This protein binds this small molecule.
Small molecule (SMILES): CC(=O)N[C@H]1[C@H](O[C@H]2[C@H](O)[C@@H](NC(C)=O)CO[C@@H]2CO)O[C@H](CO)[C@@H](O)[C@@H]1O

Binding-site contacts:
Ligand atom C2 contacts residue THR156 of chain 27.G at 4.2 Å.
Ligand atom C7 contacts residue THR156 of chain 27.G at 3.9 Å.
Ligand atom O5 contacts residue ASN154 of chain 27.G at 4.0 Å.
Ligand atom C7 contacts residue ASN154 of chain 27.G at 3.3 Å.
Ligand atom O6 contacts residue MET151 of chain 27.G at 3.4 Å.
Ligand atom N2 contacts residue THR156 of chain 27.G at 3.6 Å (h-bond).
Ligand atom C8 contacts residue THR156 of chain 27.G at 4.0 Å.
Ligand atom C6 contacts residue MET151 of chain 27.G at 4.5 Å (hydrophobic).
Ligand atom C2 contacts residue ASN154 of chain 27.G at 3.5 Å.
Ligand atom C8 contacts residue ASN154 of chain 27.G at 3.6 Å.
Ligand atom O7 contacts residue ASN154 of chain 27.G at 2.6 Å (h-bond).
Ligand atom C1 contacts residue ASN154 of chain 27.G at 3.4 Å.
Ligand atom C1 contacts residue THR156 of chain 27.G at 3.6 Å.
Ligand atom N2 contacts residue ASN154 of chain 27.G at 3.8 Å.

Sequence of chain 27.G:
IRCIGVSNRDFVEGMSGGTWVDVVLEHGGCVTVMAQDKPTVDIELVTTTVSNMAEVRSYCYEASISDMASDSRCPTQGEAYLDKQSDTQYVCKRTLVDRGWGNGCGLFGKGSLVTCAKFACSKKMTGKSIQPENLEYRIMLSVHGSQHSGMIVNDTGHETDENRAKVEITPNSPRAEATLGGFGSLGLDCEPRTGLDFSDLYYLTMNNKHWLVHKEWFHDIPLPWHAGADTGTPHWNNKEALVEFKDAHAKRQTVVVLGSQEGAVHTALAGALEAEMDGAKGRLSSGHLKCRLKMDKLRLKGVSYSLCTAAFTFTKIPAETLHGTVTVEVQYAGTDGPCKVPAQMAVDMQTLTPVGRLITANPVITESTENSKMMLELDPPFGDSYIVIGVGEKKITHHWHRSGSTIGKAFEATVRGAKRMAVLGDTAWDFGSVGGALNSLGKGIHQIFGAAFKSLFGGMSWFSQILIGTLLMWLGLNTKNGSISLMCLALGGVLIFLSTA